Sequence of chain 1.B:
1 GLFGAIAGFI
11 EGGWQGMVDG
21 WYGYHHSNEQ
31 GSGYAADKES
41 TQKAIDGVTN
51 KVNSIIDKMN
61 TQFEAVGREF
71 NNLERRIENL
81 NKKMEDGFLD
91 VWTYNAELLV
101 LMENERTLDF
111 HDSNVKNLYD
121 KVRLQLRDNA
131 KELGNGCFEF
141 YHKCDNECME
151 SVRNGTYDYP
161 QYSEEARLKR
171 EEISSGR

Sequence of chain 1.F:
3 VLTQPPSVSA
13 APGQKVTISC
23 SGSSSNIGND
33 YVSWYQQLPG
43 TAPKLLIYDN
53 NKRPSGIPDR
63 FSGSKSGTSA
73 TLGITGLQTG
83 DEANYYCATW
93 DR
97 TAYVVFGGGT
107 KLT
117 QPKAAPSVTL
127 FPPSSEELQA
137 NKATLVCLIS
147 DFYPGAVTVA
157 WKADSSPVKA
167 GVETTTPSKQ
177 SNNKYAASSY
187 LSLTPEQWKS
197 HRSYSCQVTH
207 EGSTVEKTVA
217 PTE

A protein and the small-molecule ligand that binds it are described below.
Small molecule (SMILES): CC(=O)N[C@@H]1[C@@H](O)[C@H](O)[C@@H](CO)O[C@H]1O

Binding-site contacts:
Ligand atom N2 contacts residue ASN154 of chain 1.B at 3.0 Å (h-bond).
Ligand atom C4 contacts residue ASN154 of chain 1.B at 4.3 Å.
Ligand atom C6 contacts residue GLU147 of chain 1.B at 3.6 Å.
Ligand atom O6 contacts residue GLU150 of chain 1.B at 4.2 Å.
Ligand atom C7 contacts residue ASN154 of chain 1.B at 3.5 Å.
Ligand atom C2 contacts residue ASN154 of chain 1.B at 2.5 Å.
Ligand atom O5 contacts residue ASN154 of chain 1.B at 2.5 Å (h-bond).
Ligand atom O6 contacts residue GLU147 of chain 1.B at 2.6 Å (salt-bridge).
Ligand atom C5 contacts residue ASN154 of chain 1.B at 3.8 Å.
Ligand atom O7 contacts residue ASN154 of chain 1.B at 3.6 Å (h-bond).
Ligand atom C6 contacts residue GLU150 of chain 1.B at 3.9 Å.
Ligand atom O5 contacts residue GLU150 of chain 1.B at 3.9 Å.
Ligand atom C1 contacts residue THR156 of chain 1.B at 4.2 Å.
Ligand atom O6 contacts residue SER151 of chain 1.B at 4.1 Å.
Ligand atom C1 contacts residue ASN154 of chain 1.B at 1.5 Å.
Ligand atom C3 contacts residue ASN154 of chain 1.B at 3.9 Å.
Ligand atom O5 contacts residue SER151 of chain 1.B at 4.1 Å.
Ligand atom C1 contacts residue GLU150 of chain 1.B at 4.1 Å.
Ligand atom C6 contacts residue SER151 of chain 1.B at 4.5 Å.
Ligand atom O7 contacts residue TYR33 of chain 1.F at 4.0 Å.